Sequence of chain 1.A:
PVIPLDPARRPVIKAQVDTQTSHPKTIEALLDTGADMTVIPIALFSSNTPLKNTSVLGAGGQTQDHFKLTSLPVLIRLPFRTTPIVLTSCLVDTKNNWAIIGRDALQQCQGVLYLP

Binding-site contacts:
Ligand atom CD contacts residue SER55 of chain 1.B at 3.2 Å.
Ligand atom ND1 contacts residue MET37 of chain 1.A at 3.1 Å.
Ligand atom O contacts residue ALA35 of chain 1.B at 3.5 Å.
Ligand atom NE2 contacts residue ARG10 of chain 1.A at 3.5 Å.
Ligand atom OE1 contacts residue ARG10 of chain 1.A at 3.0 Å (salt-bridge).
Ligand atom OH contacts residue ASP32 of chain 1.B at 2.6 Å (salt-bridge).
Ligand atom N contacts residue LEU57 of chain 1.A at 2.8 Å (h-bond).
Ligand atom NE2 contacts residue THR54 of chain 1.A at 2.7 Å (h-bond).
Ligand atom O contacts residue TRP98 of chain 1.B at 3.1 Å.
Ligand atom CB contacts residue ASP36 of chain 1.B at 3.4 Å.
Ligand atom CA contacts residue ASP36 of chain 1.A at 3.4 Å.
Ligand atom N contacts residue ASP36 of chain 1.A at 2.9 Å (salt-bridge).
Ligand atom O contacts residue ASP36 of chain 1.B at 2.9 Å (salt-bridge).
Ligand atom N contacts residue ASP36 of chain 1.B at 2.6 Å (salt-bridge).
Ligand atom O contacts residue LEU57 of chain 1.A at 2.8 Å (h-bond).
Ligand atom O contacts residue VAL56 of chain 1.A at 3.5 Å.
Ligand atom CB contacts residue ASP32 of chain 1.A at 3.3 Å.
Ligand atom OH contacts residue ASP32 of chain 1.A at 2.7 Å (salt-bridge).
Ligand atom CA contacts residue ASP36 of chain 1.B at 3.5 Å.
Ligand atom N contacts residue GLY34 of chain 1.A at 2.9 Å (h-bond).
Ligand atom CD1 contacts residue LEU30 of chain 1.A at 3.5 Å (hydrophobic).
Ligand atom CD contacts residue TRP98 of chain 1.A at 3.5 Å (hydrophobic).
Ligand atom NE2 contacts residue TRP98 of chain 1.A at 3.5 Å.
Ligand atom CA contacts residue ASP36 of chain 1.B at 3.5 Å.
Ligand atom CH contacts residue ASP32 of chain 1.B at 3.5 Å.
Ligand atom N contacts residue LEU57 of chain 1.B at 2.9 Å (h-bond).
Ligand atom CD2 contacts residue SER55 of chain 1.A at 3.0 Å.
Ligand atom N contacts residue GLY34 of chain 1.B at 3.1 Å (h-bond).
Ligand atom O contacts residue GLY58 of chain 1.B at 3.5 Å.
Ligand atom O contacts residue GLY34 of chain 1.A at 3.3 Å (h-bond).
Ligand atom C contacts residue GLY34 of chain 1.A at 3.5 Å.
Ligand atom NE2 contacts residue SER55 of chain 1.A at 3.5 Å (h-bond).
Ligand atom O contacts residue LEU57 of chain 1.B at 2.9 Å (h-bond).
Ligand atom CA contacts residue LEU57 of chain 1.B at 3.3 Å (hydrophobic).
Ligand atom CD contacts residue ARG10 of chain 1.A at 3.5 Å.
Ligand atom O contacts residue SER55 of chain 1.A at 3.5 Å (h-bond).
Ligand atom O contacts residue ASP36 of chain 1.A at 2.9 Å (salt-bridge).
Ligand atom O contacts residue ALA35 of chain 1.A at 3.4 Å.
Ligand atom C contacts residue ASP36 of chain 1.B at 3.5 Å.
Ligand atom CH contacts residue ASP32 of chain 1.A at 3.2 Å.

Sequence of chain 1.B:
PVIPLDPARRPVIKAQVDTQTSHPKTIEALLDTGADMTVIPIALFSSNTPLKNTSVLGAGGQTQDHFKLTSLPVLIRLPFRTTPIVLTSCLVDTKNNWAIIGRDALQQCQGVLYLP

This small molecule binds to this protein.
Small molecule (SMILES): CSCC[C@H](NC(=O)[C@@H](NC(=O)C[C@H](O)[C@H](CC(C)C)NC(=O)[C@@H](NC(=O)[C@H](CCC(N)=O)NC(=O)[C@@H]1CCCN1C(=O)[C@H](C)N)C(C)C)C(C)C)C(=O)N[C@@H](Cc1cnc[nH]1)C(=O)N1CCC[C@H]1C(=O)O